This small molecule binds to this protein.
Small molecule (SMILES): CC(=O)N[C@@H]1[C@@H](O)[C@H](O)[C@@H](CO)O[C@H]1O

Binding-site contacts:
Ligand atom C1 contacts residue SER777 of chain 1.A at 4.0 Å.
Ligand atom C5 contacts residue SER777 of chain 1.A at 4.3 Å.
Ligand atom C1 contacts residue ASN775 of chain 1.A at 1.4 Å.
Ligand atom C7 contacts residue ASN775 of chain 1.A at 3.3 Å.
Ligand atom C4 contacts residue ASN775 of chain 1.A at 4.2 Å.
Ligand atom N2 contacts residue ASN775 of chain 1.A at 3.1 Å (h-bond).
Ligand atom O5 contacts residue ASN775 of chain 1.A at 2.4 Å (h-bond).
Ligand atom C5 contacts residue ASN775 of chain 1.A at 3.7 Å.
Ligand atom O6 contacts residue GLN778 of chain 1.A at 3.6 Å (h-bond).
Ligand atom C3 contacts residue ASN775 of chain 1.A at 3.8 Å.
Ligand atom O5 contacts residue SER777 of chain 1.A at 4.1 Å.
Ligand atom O7 contacts residue ASN775 of chain 1.A at 3.0 Å (h-bond).
Ligand atom C2 contacts residue ASN775 of chain 1.A at 2.5 Å.

Sequence of chain 1.A:
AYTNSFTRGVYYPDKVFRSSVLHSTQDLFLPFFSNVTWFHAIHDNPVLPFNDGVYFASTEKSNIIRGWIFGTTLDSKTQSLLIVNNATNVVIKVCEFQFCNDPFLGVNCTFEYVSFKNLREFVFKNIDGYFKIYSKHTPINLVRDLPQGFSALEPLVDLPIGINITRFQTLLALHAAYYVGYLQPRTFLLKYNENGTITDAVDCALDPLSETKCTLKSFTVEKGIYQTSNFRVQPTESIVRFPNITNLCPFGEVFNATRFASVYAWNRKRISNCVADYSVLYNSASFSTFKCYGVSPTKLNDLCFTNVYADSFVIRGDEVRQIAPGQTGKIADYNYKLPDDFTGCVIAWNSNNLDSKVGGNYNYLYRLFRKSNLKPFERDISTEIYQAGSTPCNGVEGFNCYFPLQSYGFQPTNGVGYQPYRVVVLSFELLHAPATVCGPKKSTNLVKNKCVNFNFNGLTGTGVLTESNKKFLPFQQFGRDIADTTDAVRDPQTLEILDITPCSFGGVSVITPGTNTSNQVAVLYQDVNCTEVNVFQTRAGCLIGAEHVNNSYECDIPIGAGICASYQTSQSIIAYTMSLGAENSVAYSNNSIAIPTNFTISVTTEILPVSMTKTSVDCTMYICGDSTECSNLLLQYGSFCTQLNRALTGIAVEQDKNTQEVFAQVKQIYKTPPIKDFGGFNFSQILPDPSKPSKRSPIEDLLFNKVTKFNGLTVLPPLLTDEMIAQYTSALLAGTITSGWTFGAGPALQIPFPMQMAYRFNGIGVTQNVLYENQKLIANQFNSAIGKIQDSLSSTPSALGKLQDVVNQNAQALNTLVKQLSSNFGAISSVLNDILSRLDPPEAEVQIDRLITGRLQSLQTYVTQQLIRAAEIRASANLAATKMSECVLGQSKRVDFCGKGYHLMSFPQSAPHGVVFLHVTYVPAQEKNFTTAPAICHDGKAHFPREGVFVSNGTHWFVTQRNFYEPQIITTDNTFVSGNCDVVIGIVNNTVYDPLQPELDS